Sequence of chain 3.A:
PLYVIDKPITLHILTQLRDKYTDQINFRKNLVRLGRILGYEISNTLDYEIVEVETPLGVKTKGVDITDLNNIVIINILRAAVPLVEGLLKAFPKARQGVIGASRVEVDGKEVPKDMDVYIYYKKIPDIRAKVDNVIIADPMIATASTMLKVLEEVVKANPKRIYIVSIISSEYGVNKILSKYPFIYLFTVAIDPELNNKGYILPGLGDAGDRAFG

Binding-site contacts:
Ligand atom O3P contacts residue MET117 of chain 3.A at 3.8 Å.
Ligand atom O2P contacts residue SER147 of chain 3.A at 3.8 Å.
Ligand atom P contacts residue ALA146 of chain 3.A at 3.8 Å.
Ligand atom PB contacts residue ARG80 of chain 3.A at 3.8 Å.
Ligand atom O1B contacts residue LEU79 of chain 3.A at 3.4 Å.
Ligand atom O1P contacts residue SER147 of chain 3.A at 3.5 Å (h-bond).
Ligand atom O2P contacts residue THR145 of chain 3.A at 3.1 Å (h-bond).
Ligand atom P contacts residue ARG105 of chain 3.A at 3.8 Å.
Ligand atom P contacts residue THR145 of chain 3.A at 3.6 Å.
Ligand atom O1P contacts residue THR145 of chain 3.A at 3.8 Å.
Ligand atom C3 contacts residue ASP140 of chain 3.A at 3.2 Å.
Ligand atom PB contacts residue LYS125 of chain 1.A at 3.9 Å.
Ligand atom O3P contacts residue THR145 of chain 3.A at 2.8 Å (h-bond).
Ligand atom O1P contacts residue ARG105 of chain 3.A at 3.5 Å (salt-bridge).
Ligand atom O3P contacts residue ALA144 of chain 3.A at 3.4 Å.
Ligand atom O3A contacts residue LYS125 of chain 1.A at 3.5 Å (salt-bridge).
Ligand atom O3P contacts residue ALA146 of chain 3.A at 4.0 Å.
Ligand atom P contacts residue ALA144 of chain 3.A at 3.9 Å.
Ligand atom O5 contacts residue ALA144 of chain 3.A at 3.9 Å.
Ligand atom C5 contacts residue MET142 of chain 3.A at 3.4 Å (hydrophobic).
Ligand atom O2B contacts residue ASP209 of chain 3.A at 3.2 Å (salt-bridge).
Ligand atom O2P contacts residue ILE143 of chain 3.A at 3.9 Å.
Ligand atom O1P contacts residue THR148 of chain 3.A at 2.6 Å (h-bond).
Ligand atom O3 contacts residue ASP140 of chain 3.A at 2.9 Å (salt-bridge).
Ligand atom O2 contacts residue ALA81 of chain 3.A at 4.0 Å.
Ligand atom O1B contacts residue ALA81 of chain 3.A at 3.3 Å (h-bond).
Ligand atom O2B contacts residue GLY211 of chain 3.A at 3.9 Å.
Ligand atom C4 contacts residue THR148 of chain 3.A at 3.7 Å.
Ligand atom C3 contacts residue MET142 of chain 3.A at 3.8 Å (hydrophobic).
Ligand atom O1A contacts residue ARG105 of chain 3.A at 3.1 Å (salt-bridge).
Ligand atom P contacts residue THR148 of chain 3.A at 3.9 Å.
Ligand atom O3B contacts residue LYS125 of chain 1.A at 3.0 Å (salt-bridge).
Ligand atom O1B contacts residue ARG80 of chain 3.A at 2.5 Å (salt-bridge).
Ligand atom O2P contacts residue ALA146 of chain 3.A at 2.7 Å (h-bond).
Ligand atom O5 contacts residue ARG105 of chain 3.A at 3.3 Å (salt-bridge).
Ligand atom O3B contacts residue ARG80 of chain 3.A at 2.6 Å (salt-bridge).
Ligand atom O4 contacts residue ARG105 of chain 3.A at 2.9 Å (salt-bridge).
Ligand atom C4 contacts residue ARG105 of chain 3.A at 3.8 Å.
Ligand atom O2P contacts residue ALA144 of chain 3.A at 3.0 Å (h-bond).
Ligand atom O3P contacts residue ARG105 of chain 3.A at 3.9 Å.

A protein and the small-molecule ligand that binds it are described below.
Small molecule (SMILES): O=P(O)(O)OC[C@H]1O[C@H](O[P](=O)(O)OP(=O)(O)O)[C@H](O)[C@@H]1O

Sequence of chain 1.A:
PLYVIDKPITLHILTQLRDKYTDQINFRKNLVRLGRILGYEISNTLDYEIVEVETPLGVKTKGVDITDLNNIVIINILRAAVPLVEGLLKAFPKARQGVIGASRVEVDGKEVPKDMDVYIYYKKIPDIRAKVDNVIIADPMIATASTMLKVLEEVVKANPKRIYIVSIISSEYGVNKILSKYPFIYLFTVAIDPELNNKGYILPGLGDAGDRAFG